This small molecule binds to this protein.
Small molecule (SMILES): O[C@H](c1cc(C(F)(F)F)nc2c(C(F)(F)F)cccc12)[C@@H]1CCCCN1

Binding-site contacts:
Ligand atom CAI contacts residue LEU83 of chain 6.A at 3.9 Å (hydrophobic).
Ligand atom CAT contacts residue PHE104 of chain 6.A at 3.9 Å (hydrophobic).
Ligand atom CAW contacts residue TRP56 of chain 6.A at 3.6 Å (hydrophobic).
Ligand atom CAU contacts residue PHE104 of chain 6.A at 3.7 Å (hydrophobic).
Ligand atom CAY contacts residue ALA53 of chain 6.A at 3.7 Å (hydrophobic).
Ligand atom OAA contacts residue TRP56 of chain 6.A at 3.6 Å.
Ligand atom CAT contacts residue TRP56 of chain 6.A at 3.5 Å (hydrophobic).
Ligand atom CAM contacts residue ASP46 of chain 6.A at 3.4 Å.
Ligand atom FAD contacts residue SER52 of chain 6.A at 3.1 Å.
Ligand atom FAB contacts residue PHE47 of chain 6.A at 2.5 Å.
Ligand atom FAG contacts residue ALA53 of chain 6.A at 3.3 Å.
Ligand atom CAV contacts residue PHE104 of chain 6.A at 3.6 Å (hydrophobic).
Ligand atom FAC contacts residue PHE37 of chain 6.A at 3.3 Å.
Ligand atom CAV contacts residue TRP56 of chain 6.A at 3.5 Å (hydrophobic).
Ligand atom NAQ contacts residue PHE422 of chain 6.A at 3.7 Å.
Ligand atom FAD contacts residue ALA53 of chain 6.A at 2.8 Å.
Ligand atom CAS contacts residue TRP56 of chain 6.A at 3.5 Å (hydrophobic).
Ligand atom CAR contacts residue PHE104 of chain 6.A at 3.6 Å (hydrophobic).
Ligand atom FAE contacts residue VAL60 of chain 6.A at 3.7 Å.
Ligand atom FAE contacts residue TRP33 of chain 6.A at 3.6 Å.
Ligand atom CAU contacts residue TRP56 of chain 6.A at 3.5 Å (hydrophobic).
Ligand atom CAN contacts residue PHE422 of chain 6.A at 3.5 Å (hydrophobic).
Ligand atom FAF contacts residue PHE104 of chain 6.A at 3.4 Å.
Ligand atom CAO contacts residue ASP46 of chain 6.A at 3.6 Å.
Ligand atom FAC contacts residue ALA53 of chain 6.A at 2.8 Å.
Ligand atom CAJ contacts residue TRP56 of chain 6.A at 3.6 Å (hydrophobic).
Ligand atom CAH contacts residue TRP56 of chain 6.A at 3.7 Å (hydrophobic).
Ligand atom CAY contacts residue PHE47 of chain 6.A at 3.8 Å (hydrophobic).
Ligand atom FAD contacts residue GLY49 of chain 6.A at 3.3 Å.
Ligand atom FAE contacts residue LEU83 of chain 6.A at 3.6 Å.
Ligand atom CAH contacts residue SER103 of chain 6.A at 3.9 Å.
Ligand atom CAJ contacts residue SER103 of chain 6.A at 3.8 Å.
Ligand atom NAP contacts residue PHE104 of chain 6.A at 3.4 Å.
Ligand atom CAH contacts residue MET85 of chain 6.A at 3.9 Å (hydrophobic).
Ligand atom CAK contacts residue TRP56 of chain 6.A at 3.8 Å (hydrophobic).
Ligand atom FAE contacts residue ARG57 of chain 6.A at 3.9 Å.
Ligand atom CAI contacts residue TRP56 of chain 6.A at 3.6 Å (hydrophobic).
Ligand atom FAF contacts residue TRP33 of chain 6.A at 3.2 Å.
Ligand atom CAM contacts residue PHE44 of chain 6.A at 3.5 Å (hydrophobic).
Ligand atom FAG contacts residue ARG57 of chain 6.A at 3.6 Å.

Sequence of chain 6.A:
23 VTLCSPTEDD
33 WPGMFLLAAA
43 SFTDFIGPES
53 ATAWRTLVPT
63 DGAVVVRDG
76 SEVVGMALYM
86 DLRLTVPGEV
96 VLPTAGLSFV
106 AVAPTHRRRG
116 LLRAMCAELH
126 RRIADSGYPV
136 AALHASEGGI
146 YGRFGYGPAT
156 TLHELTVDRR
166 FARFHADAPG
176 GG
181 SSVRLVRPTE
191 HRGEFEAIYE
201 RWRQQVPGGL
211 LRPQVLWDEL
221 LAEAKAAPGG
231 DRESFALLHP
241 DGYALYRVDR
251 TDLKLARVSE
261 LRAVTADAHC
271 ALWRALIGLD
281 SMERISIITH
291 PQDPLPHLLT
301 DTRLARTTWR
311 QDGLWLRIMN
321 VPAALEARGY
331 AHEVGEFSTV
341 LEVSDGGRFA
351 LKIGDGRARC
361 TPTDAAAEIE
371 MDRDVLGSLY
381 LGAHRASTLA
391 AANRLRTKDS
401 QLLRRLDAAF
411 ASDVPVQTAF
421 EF